Binding-site contacts:
Ligand atom CG contacts residue THR352 of chain 1.A at 4.2 Å.
Ligand atom N contacts residue THR398 of chain 1.A at 2.4 Å (h-bond).
Ligand atom O contacts residue SER277 of chain 1.A at 3.8 Å.
Ligand atom CA contacts residue ASN401 of chain 1.A at 3.7 Å.
Ligand atom CA contacts residue THR398 of chain 1.A at 3.5 Å.
Ligand atom O contacts residue SER278 of chain 1.A at 3.0 Å (h-bond).
Ligand atom C contacts residue GLY354 of chain 1.A at 3.6 Å.
Ligand atom OXT contacts residue MET311 of chain 1.A at 4.2 Å.
Ligand atom OD1 contacts residue GLY359 of chain 1.A at 2.6 Å (h-bond).
Ligand atom N contacts residue SER276 of chain 1.A at 3.9 Å.
Ligand atom CB contacts residue VAL355 of chain 1.A at 3.4 Å (hydrophobic).
Ligand atom OD1 contacts residue THR352 of chain 1.A at 3.7 Å.
Ligand atom N contacts residue ASP394 of chain 1.A at 2.9 Å (salt-bridge).
Ligand atom N contacts residue ARG397 of chain 1.A at 4.1 Å.
Ligand atom OD1 contacts residue ALA358 of chain 1.A at 3.1 Å (h-bond).
Ligand atom O contacts residue GLY354 of chain 1.A at 3.7 Å.
Ligand atom OD2 contacts residue GLY359 of chain 1.A at 3.7 Å.
Ligand atom CG contacts residue GLY359 of chain 1.A at 3.5 Å.
Ligand atom CG contacts residue ALA358 of chain 1.A at 4.2 Å (hydrophobic).
Ligand atom C contacts residue SER278 of chain 1.A at 3.1 Å.
Ligand atom O contacts residue THR398 of chain 1.A at 3.1 Å (h-bond).
Ligand atom OD2 contacts residue THR314 of chain 1.A at 3.5 Å (h-bond).
Ligand atom CG contacts residue VAL355 of chain 1.A at 3.6 Å (hydrophobic).
Ligand atom CG contacts residue ARG397 of chain 1.A at 3.9 Å.
Ligand atom OXT contacts residue ASN401 of chain 1.A at 3.1 Å (h-bond).
Ligand atom OD1 contacts residue ARG397 of chain 1.A at 4.2 Å.
Ligand atom OD1 contacts residue GLY357 of chain 1.A at 4.0 Å.
Ligand atom OXT contacts residue SER278 of chain 1.A at 2.4 Å (h-bond).
Ligand atom CA contacts residue GLY354 of chain 1.A at 4.1 Å.
Ligand atom C contacts residue ASN401 of chain 1.A at 3.6 Å.
Ligand atom C contacts residue SER276 of chain 1.A at 4.2 Å.
Ligand atom C contacts residue THR398 of chain 1.A at 3.6 Å.
Ligand atom OD2 contacts residue ARG397 of chain 1.A at 2.9 Å (salt-bridge).
Ligand atom OXT contacts residue GLY354 of chain 1.A at 3.8 Å.
Ligand atom CA contacts residue ASP394 of chain 1.A at 4.2 Å.
Ligand atom CA contacts residue THR314 of chain 1.A at 4.2 Å.
Ligand atom O contacts residue SER276 of chain 1.A at 3.2 Å (h-bond).
Ligand atom OD1 contacts residue VAL355 of chain 1.A at 3.0 Å (h-bond).
Ligand atom OD2 contacts residue ASP394 of chain 1.A at 4.2 Å.
Ligand atom CB contacts residue GLY354 of chain 1.A at 3.4 Å.

This small molecule binds to this protein.
Small molecule (SMILES): N[C@@H](CC(=O)O)C(=O)O

Sequence of chain 1.A:
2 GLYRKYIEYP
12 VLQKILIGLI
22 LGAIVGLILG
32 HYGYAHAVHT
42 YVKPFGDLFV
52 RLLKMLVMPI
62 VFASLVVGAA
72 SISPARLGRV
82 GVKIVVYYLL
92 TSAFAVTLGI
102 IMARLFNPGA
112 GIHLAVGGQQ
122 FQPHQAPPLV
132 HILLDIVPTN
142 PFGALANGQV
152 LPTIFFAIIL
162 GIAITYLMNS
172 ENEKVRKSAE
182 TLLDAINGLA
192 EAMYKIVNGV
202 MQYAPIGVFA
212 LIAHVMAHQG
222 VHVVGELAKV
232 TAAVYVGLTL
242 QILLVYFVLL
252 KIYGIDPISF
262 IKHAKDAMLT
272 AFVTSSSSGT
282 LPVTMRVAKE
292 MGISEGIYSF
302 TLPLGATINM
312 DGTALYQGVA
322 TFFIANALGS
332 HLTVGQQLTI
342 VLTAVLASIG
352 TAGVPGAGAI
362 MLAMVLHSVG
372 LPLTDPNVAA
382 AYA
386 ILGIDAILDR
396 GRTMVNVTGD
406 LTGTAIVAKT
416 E